Binding-site contacts:
Ligand atom O5 contacts residue ASP441 of chain 1.L at 4.3 Å.
Ligand atom C4 contacts residue ASN440 of chain 1.L at 4.2 Å.
Ligand atom C3 contacts residue ASN440 of chain 1.L at 3.8 Å.
Ligand atom O7 contacts residue ASN440 of chain 1.L at 4.5 Å.
Ligand atom C7 contacts residue ASN440 of chain 1.L at 3.9 Å.
Ligand atom C8 contacts residue PHE438 of chain 1.L at 3.7 Å (hydrophobic).
Ligand atom C1 contacts residue ASN440 of chain 1.L at 1.4 Å.
Ligand atom C8 contacts residue GLY425 of chain 1.L at 4.4 Å.
Ligand atom N2 contacts residue ASN440 of chain 1.L at 2.9 Å (h-bond).
Ligand atom C5 contacts residue ASN440 of chain 1.L at 3.7 Å.
Ligand atom C2 contacts residue ASN440 of chain 1.L at 2.5 Å.
Ligand atom O5 contacts residue ASN440 of chain 1.L at 2.4 Å (h-bond).

The protein below binds the small molecule below.
Small molecule (SMILES): CC(=O)N[C@@H]1[C@@H](O)[C@H](O)[C@@H](CO)O[C@H]1O

Sequence of chain 1.L:
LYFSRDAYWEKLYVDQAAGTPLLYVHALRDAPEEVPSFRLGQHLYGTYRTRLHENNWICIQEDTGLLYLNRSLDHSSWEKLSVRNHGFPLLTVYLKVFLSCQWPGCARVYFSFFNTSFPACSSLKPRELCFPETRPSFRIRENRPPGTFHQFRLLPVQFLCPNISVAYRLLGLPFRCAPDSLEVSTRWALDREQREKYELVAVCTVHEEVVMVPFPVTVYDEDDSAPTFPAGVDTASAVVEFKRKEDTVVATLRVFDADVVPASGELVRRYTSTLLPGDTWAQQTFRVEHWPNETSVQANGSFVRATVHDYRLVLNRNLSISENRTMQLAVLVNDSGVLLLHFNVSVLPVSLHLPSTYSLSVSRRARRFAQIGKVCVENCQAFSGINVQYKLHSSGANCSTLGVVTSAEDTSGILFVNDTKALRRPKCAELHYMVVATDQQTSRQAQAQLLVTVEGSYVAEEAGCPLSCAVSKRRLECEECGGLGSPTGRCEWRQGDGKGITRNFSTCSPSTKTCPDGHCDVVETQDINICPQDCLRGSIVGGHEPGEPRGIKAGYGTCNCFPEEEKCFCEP